Sequence of chain 1.D:
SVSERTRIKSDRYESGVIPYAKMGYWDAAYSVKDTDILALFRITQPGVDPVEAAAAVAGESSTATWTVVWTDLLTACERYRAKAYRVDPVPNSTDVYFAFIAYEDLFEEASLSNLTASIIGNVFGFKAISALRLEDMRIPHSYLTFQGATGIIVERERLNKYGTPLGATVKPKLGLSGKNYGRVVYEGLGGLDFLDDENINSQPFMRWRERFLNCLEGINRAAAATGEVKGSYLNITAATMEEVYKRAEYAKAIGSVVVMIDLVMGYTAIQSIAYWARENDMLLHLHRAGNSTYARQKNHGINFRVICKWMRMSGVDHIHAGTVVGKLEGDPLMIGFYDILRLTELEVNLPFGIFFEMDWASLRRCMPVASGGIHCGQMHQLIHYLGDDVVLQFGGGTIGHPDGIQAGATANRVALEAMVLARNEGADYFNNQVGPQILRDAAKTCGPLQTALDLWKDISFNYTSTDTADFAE

Binding-site contacts:
Ligand atom O5P contacts residue ARG298 of chain 1.D at 2.9 Å (salt-bridge).
Ligand atom O3P contacts residue LYS179 of chain 1.D at 3.4 Å.
Ligand atom C contacts residue ASN127 of chain 1.G at 3.3 Å.
Ligand atom O4 contacts residue GLY383 of chain 1.D at 3.1 Å.
Ligand atom O1P contacts residue TRP70 of chain 1.G at 3.3 Å.
Ligand atom C3 contacts residue KCX205 of chain 1.D at 3.1 Å.
Ligand atom O7 contacts residue GLU208 of chain 1.D at 3.3 Å (salt-bridge).
Ligand atom O4P contacts residue ARG298 of chain 1.D at 2.9 Å (salt-bridge).
Ligand atom P1 contacts residue THR69 of chain 1.G at 3.4 Å.
Ligand atom O1 contacts residue LYS179 of chain 1.D at 3.2 Å (salt-bridge).
Ligand atom O4P contacts residue LEU338 of chain 1.D at 3.5 Å.
Ligand atom O4 contacts residue SER382 of chain 1.D at 3.0 Å (h-bond).
Ligand atom O6 contacts residue LYS337 of chain 1.D at 2.8 Å (salt-bridge).
Ligand atom C contacts residue MG1 of chain 1.X at 2.9 Å.
Ligand atom O7 contacts residue ASN127 of chain 1.G at 2.9 Å (h-bond).
Ligand atom C3 contacts residue MG1 of chain 1.X at 3.0 Å.
Ligand atom C2 contacts residue MG1 of chain 1.X at 2.8 Å.
Ligand atom O2 contacts residue KCX205 of chain 1.D at 3.2 Å (h-bond).
Ligand atom O7 contacts residue LYS181 of chain 1.D at 2.7 Å (salt-bridge).
Ligand atom O1P contacts residue THR69 of chain 1.G at 3.4 Å (h-bond).
Ligand atom O3 contacts residue GLU208 of chain 1.D at 3.0 Å (salt-bridge).
Ligand atom O2P contacts residue GLY406 of chain 1.D at 2.8 Å (h-bond).
Ligand atom O3 contacts residue KCX205 of chain 1.D at 2.6 Å (h-bond).
Ligand atom O2 contacts residue THR177 of chain 1.D at 2.9 Å (h-bond).
Ligand atom O7 contacts residue MG1 of chain 1.X at 2.2 Å.
Ligand atom O2 contacts residue ASP207 of chain 1.D at 3.4 Å (salt-bridge).
Ligand atom O6 contacts residue GLU64 of chain 1.G at 3.4 Å (salt-bridge).
Ligand atom O2 contacts residue MG1 of chain 1.X at 2.3 Å.
Ligand atom O3P contacts residue GLY407 of chain 1.D at 2.8 Å (h-bond).
Ligand atom O7 contacts residue LYS179 of chain 1.D at 3.2 Å (salt-bridge).
Ligand atom O3 contacts residue HIS297 of chain 1.D at 3.0 Å (h-bond).
Ligand atom O1P contacts residue GLY383 of chain 1.D at 3.3 Å.
Ligand atom O3P contacts residue THR69 of chain 1.G at 2.5 Å (h-bond).
Ligand atom O6P contacts residue HIS330 of chain 1.D at 2.7 Å (h-bond).
Ligand atom O7 contacts residue ASP207 of chain 1.D at 3.1 Å (salt-bridge).
Ligand atom O6P contacts residue SER382 of chain 1.D at 3.3 Å (h-bond).
Ligand atom O1P contacts residue GLY384 of chain 1.D at 2.8 Å (h-bond).
Ligand atom O2 contacts residue LYS179 of chain 1.D at 3.0 Å (salt-bridge).
Ligand atom O3 contacts residue MG1 of chain 1.X at 2.2 Å.
Ligand atom O1P contacts residue LYS337 of chain 1.D at 2.8 Å (salt-bridge).

A small-molecule ligand and the protein it binds are described below.
Small molecule (SMILES): O=C(O)[C@@](O)(COP(=O)(O)O)[C@H](O)[C@H](O)COP(=O)(O)O

Sequence of chain 1.G:
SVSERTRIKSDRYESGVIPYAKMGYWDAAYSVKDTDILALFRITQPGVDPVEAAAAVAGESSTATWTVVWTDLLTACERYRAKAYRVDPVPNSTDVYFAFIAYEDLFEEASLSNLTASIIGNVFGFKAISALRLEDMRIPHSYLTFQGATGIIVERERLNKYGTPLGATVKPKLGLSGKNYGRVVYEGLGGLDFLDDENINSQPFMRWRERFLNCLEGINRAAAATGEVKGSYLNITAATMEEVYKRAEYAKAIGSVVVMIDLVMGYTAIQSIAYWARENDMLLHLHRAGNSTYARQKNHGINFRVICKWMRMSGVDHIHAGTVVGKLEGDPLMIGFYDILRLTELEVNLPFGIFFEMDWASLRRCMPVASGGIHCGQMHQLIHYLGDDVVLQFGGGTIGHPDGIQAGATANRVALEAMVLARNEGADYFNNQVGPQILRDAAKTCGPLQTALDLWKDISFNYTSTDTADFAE